The small molecule below binds the protein below.
Small molecule (SMILES): CC[C@H](C)[C@H](NC(=O)[C@H](CO)NC(=O)[C@H](CCCN=C(N)N)NC(=O)[C@@H](NC(=O)[C@@H]1CCCN1C(=O)[C@@H]1CCCN1C(=O)[C@H](C)N)C(C)C)C(=O)N[C@H](C=O)Cc1ccc(O)cc1

Sequence of chain 2.X:
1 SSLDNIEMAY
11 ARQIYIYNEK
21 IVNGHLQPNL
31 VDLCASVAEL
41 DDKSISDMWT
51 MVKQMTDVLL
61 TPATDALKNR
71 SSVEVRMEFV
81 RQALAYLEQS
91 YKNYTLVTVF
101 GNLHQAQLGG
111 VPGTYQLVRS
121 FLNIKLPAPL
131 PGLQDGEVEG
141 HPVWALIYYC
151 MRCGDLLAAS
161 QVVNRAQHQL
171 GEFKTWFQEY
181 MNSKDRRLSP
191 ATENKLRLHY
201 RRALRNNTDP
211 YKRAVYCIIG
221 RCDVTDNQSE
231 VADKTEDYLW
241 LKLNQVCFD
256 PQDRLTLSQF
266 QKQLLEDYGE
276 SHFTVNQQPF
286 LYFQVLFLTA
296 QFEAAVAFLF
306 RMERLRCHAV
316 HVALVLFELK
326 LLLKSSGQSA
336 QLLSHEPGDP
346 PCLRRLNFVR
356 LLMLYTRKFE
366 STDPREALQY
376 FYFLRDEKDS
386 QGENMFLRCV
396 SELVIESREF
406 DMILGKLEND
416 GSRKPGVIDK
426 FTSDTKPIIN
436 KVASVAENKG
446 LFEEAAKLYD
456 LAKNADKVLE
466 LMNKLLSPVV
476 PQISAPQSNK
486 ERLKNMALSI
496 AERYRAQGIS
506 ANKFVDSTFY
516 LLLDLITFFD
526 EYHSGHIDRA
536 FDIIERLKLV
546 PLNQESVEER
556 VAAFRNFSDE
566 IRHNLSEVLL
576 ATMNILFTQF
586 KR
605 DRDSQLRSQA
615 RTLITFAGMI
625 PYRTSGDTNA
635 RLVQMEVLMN

Binding-site contacts:
Ligand atom CB contacts residue LEU286 of chain 2.X at 3.9 Å (hydrophobic).
Ligand atom N contacts residue THR235 of chain 2.X at 3.5 Å (h-bond).
Ligand atom N contacts residue ASN227 of chain 2.X at 3.0 Å (h-bond).
Ligand atom CA contacts residue ASN227 of chain 2.X at 3.7 Å.
Ligand atom C contacts residue THR235 of chain 2.X at 3.6 Å.
Ligand atom O contacts residue LYS234 of chain 2.X at 3.6 Å.
Ligand atom CA contacts residue THR235 of chain 2.X at 3.6 Å.
Ligand atom N contacts residue THR235 of chain 2.X at 3.9 Å.
Ligand atom CG2 contacts residue LEU286 of chain 2.X at 3.7 Å (hydrophobic).
Ligand atom O contacts residue HIS277 of chain 2.X at 3.4 Å.
Ligand atom O contacts residue ASN281 of chain 2.X at 2.6 Å (h-bond).
Ligand atom O contacts residue LEU286 of chain 2.X at 3.2 Å.
Ligand atom CD contacts residue HIS277 of chain 2.X at 3.9 Å.
Ligand atom CG2 contacts residue GLU236 of chain 2.X at 3.3 Å.
Ligand atom C contacts residue THR235 of chain 2.X at 3.6 Å.
Ligand atom C contacts residue THR235 of chain 2.X at 3.6 Å.
Ligand atom CG contacts residue TYR273 of chain 2.X at 3.6 Å (hydrophobic).
Ligand atom CG contacts residue LYS234 of chain 2.X at 3.3 Å.
Ligand atom CG2 contacts residue HIS277 of chain 2.X at 3.3 Å.
Ligand atom CB contacts residue HIS277 of chain 2.X at 3.7 Å.
Ligand atom CD1 contacts residue TYR94 of chain 2.X at 3.5 Å (hydrophobic).
Ligand atom CD contacts residue TYR273 of chain 2.X at 3.3 Å (hydrophobic).
Ligand atom C contacts residue ASN281 of chain 2.X at 3.8 Å.
Ligand atom CB contacts residue ASP233 of chain 2.X at 3.0 Å.
Ligand atom CG2 contacts residue ASN281 of chain 2.X at 3.6 Å.
Ligand atom C contacts residue TYR94 of chain 2.X at 4.0 Å (hydrophobic).
Ligand atom CG2 contacts residue PHE278 of chain 2.X at 3.7 Å (hydrophobic).
Ligand atom N contacts residue TYR273 of chain 2.X at 3.9 Å.
Ligand atom O contacts residue THR235 of chain 2.X at 3.0 Å (h-bond).
Ligand atom CG contacts residue HIS277 of chain 2.X at 3.8 Å.
Ligand atom O contacts residue ASN227 of chain 2.X at 3.6 Å.
Ligand atom CG1 contacts residue VAL280 of chain 2.X at 4.0 Å (hydrophobic).
Ligand atom O contacts residue TYR94 of chain 2.X at 2.9 Å.
Ligand atom C contacts residue ASN227 of chain 2.X at 3.5 Å.
Ligand atom CG1 contacts residue TYR94 of chain 2.X at 3.8 Å (hydrophobic).
Ligand atom O contacts residue THR235 of chain 2.X at 3.1 Å (h-bond).
Ligand atom C contacts residue LEU286 of chain 2.X at 3.8 Å (hydrophobic).
Ligand atom CB contacts residue TYR238 of chain 2.X at 3.6 Å (hydrophobic).
Ligand atom CG contacts residue ASP233 of chain 2.X at 3.0 Å.
Ligand atom CD1 contacts residue TYR91 of chain 2.X at 3.9 Å (hydrophobic).